A protein and the small-molecule ligand that binds it are described below.
Small molecule (SMILES): CC(=O)N[C@@H]1[C@@H](O)[C@H](O)[C@@H](CO)O[C@H]1O

Binding-site contacts:
Ligand atom C8 contacts residue ILE211 of chain 3.A at 3.6 Å (hydrophobic).
Ligand atom C1 contacts residue ASN159 of chain 2.A at 4.3 Å.
Ligand atom C4 contacts residue ALA157 of chain 2.A at 3.8 Å (hydrophobic).
Ligand atom O5 contacts residue LEU158 of chain 2.A at 3.4 Å (h-bond).
Ligand atom C3 contacts residue ALA157 of chain 2.A at 4.3 Å (hydrophobic).
Ligand atom C1 contacts residue LEU158 of chain 2.A at 3.6 Å (hydrophobic).
Ligand atom C7 contacts residue ASN240 of chain 2.A at 3.3 Å.
Ligand atom C5 contacts residue ASN240 of chain 2.A at 3.7 Å.
Ligand atom C7 contacts residue THR242 of chain 2.A at 4.1 Å.
Ligand atom O4 contacts residue NAG1 of chain 2.D at 4.2 Å.
Ligand atom O5 contacts residue ASN240 of chain 2.A at 2.5 Å (h-bond).
Ligand atom C2 contacts residue ALA157 of chain 2.A at 4.1 Å (hydrophobic).
Ligand atom O7 contacts residue SER241 of chain 2.A at 3.5 Å.
Ligand atom C8 contacts residue ARG195 of chain 2.A at 4.3 Å.
Ligand atom O7 contacts residue ARG195 of chain 2.A at 4.4 Å.
Ligand atom C8 contacts residue ASN240 of chain 2.A at 4.2 Å.
Ligand atom C5 contacts residue ALA157 of chain 2.A at 4.1 Å (hydrophobic).
Ligand atom C6 contacts residue ASN159 of chain 2.A at 3.9 Å.
Ligand atom O7 contacts residue ASN240 of chain 2.A at 3.4 Å (h-bond).
Ligand atom C6 contacts residue NAG1 of chain 2.D at 4.0 Å.
Ligand atom N2 contacts residue ASN240 of chain 2.A at 2.9 Å (h-bond).
Ligand atom O7 contacts residue THR242 of chain 2.A at 3.3 Å.
Ligand atom O5 contacts residue ASN159 of chain 2.A at 3.5 Å.
Ligand atom N2 contacts residue ILE211 of chain 3.A at 4.5 Å.
Ligand atom O6 contacts residue ALA157 of chain 2.A at 3.3 Å.
Ligand atom C4 contacts residue ASN240 of chain 2.A at 4.3 Å.
Ligand atom C5 contacts residue ASN159 of chain 2.A at 4.2 Å.
Ligand atom C2 contacts residue ASN240 of chain 2.A at 2.5 Å.
Ligand atom O6 contacts residue ASN159 of chain 2.A at 4.4 Å.
Ligand atom C1 contacts residue ALA157 of chain 2.A at 4.5 Å (hydrophobic).
Ligand atom C1 contacts residue ASN240 of chain 2.A at 1.5 Å.
Ligand atom C6 contacts residue ALA157 of chain 2.A at 4.3 Å (hydrophobic).
Ligand atom C3 contacts residue ASN240 of chain 2.A at 3.8 Å.
Ligand atom C5 contacts residue NAG1 of chain 2.D at 4.0 Å.
Ligand atom O5 contacts residue ALA157 of chain 2.A at 3.8 Å.

Sequence of chain 2.A:
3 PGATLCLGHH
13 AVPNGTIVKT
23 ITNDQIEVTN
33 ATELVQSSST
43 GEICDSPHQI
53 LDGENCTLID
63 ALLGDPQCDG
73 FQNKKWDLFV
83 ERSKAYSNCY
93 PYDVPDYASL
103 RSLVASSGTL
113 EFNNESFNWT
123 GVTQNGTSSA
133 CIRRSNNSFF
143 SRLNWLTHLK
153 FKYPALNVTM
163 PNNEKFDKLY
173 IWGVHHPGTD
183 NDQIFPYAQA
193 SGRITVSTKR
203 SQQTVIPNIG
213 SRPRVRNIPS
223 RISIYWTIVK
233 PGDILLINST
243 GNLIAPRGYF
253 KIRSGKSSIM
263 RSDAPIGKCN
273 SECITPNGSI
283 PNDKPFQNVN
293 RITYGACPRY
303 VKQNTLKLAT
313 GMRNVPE

Sequence of chain 3.A:
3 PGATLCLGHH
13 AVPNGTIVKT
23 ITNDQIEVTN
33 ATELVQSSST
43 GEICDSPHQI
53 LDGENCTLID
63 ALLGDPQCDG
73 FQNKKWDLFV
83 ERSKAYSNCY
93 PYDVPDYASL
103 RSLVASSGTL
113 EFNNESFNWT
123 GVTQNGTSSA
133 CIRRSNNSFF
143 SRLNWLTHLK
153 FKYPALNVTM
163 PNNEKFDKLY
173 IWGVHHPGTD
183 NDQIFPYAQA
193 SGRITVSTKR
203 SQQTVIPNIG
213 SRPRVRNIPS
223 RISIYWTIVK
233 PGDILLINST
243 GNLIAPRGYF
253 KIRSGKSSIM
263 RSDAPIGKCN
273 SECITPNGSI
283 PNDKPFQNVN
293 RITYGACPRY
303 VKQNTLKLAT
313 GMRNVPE